Sequence of chain 1.B:
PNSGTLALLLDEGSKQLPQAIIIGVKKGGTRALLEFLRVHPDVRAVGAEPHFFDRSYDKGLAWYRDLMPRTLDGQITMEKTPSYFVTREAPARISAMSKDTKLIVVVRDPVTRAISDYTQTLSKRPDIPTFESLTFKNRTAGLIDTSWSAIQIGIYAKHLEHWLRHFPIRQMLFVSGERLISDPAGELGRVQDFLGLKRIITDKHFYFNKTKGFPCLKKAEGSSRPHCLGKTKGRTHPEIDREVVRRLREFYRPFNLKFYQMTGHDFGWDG

The small molecule below binds the protein below.
Small molecule (SMILES): O=C(O)C1=C[C@H](O)[C@@H](OS(=O)(=O)O)[C@H](O[C@H]2[C@H](O)[C@@H](NS(=O)(=O)O)[C@@H](O[C@H]3[C@H](O)[C@@H](OS(=O)(=O)O)[C@H](O[C@H]4[C@H](O)[C@@H](NS(=O)(=O)O)[C@@H](O)O[C@@H]4COS(=O)(=O)O)O[C@H]3C(=O)O)O[C@@H]2COS(=O)(=O)O)O1

Binding-site contacts:
Ligand atom C6 contacts residue GLN121 of chain 1.B at 3.3 Å.
Ligand atom O3 contacts residue THR122 of chain 1.B at 3.0 Å (h-bond).
Ligand atom O3 contacts residue GLU50 of chain 1.B at 2.8 Å (salt-bridge).
Ligand atom N2 contacts residue THR122 of chain 1.B at 2.9 Å (h-bond).
Ligand atom O1S contacts residue SER84 of chain 1.B at 3.3 Å (h-bond).
Ligand atom C6 contacts residue LYS27 of chain 1.B at 3.4 Å.
Ligand atom O1S contacts residue LYS125 of chain 1.B at 2.9 Å (salt-bridge).
Ligand atom O1S contacts residue LYS27 of chain 1.B at 3.3 Å.
Ligand atom O6A contacts residue ARG32 of chain 1.B at 2.5 Å (salt-bridge).
Ligand atom C6 contacts residue ARG32 of chain 1.B at 3.3 Å.
Ligand atom O3S contacts residue ASP118 of chain 1.B at 2.8 Å (salt-bridge).
Ligand atom O1S contacts residue GLN121 of chain 1.B at 3.0 Å (h-bond).
Ligand atom O2S contacts residue HIS52 of chain 1.B at 3.2 Å.
Ligand atom O3 contacts residue LYS27 of chain 1.B at 2.9 Å (salt-bridge).
Ligand atom O3 contacts residue ARG56 of chain 1.B at 2.6 Å (salt-bridge).
Ligand atom O4S contacts residue LYS125 of chain 1.B at 2.9 Å (salt-bridge).
Ligand atom C3 contacts residue THR122 of chain 1.B at 3.4 Å.
Ligand atom O3S contacts residue GLN121 of chain 1.B at 3.1 Å (h-bond).
Ligand atom O6B contacts residue ARG32 of chain 1.B at 3.4 Å (salt-bridge).
Ligand atom O3 contacts residue NA1 of chain 1.F at 2.5 Å (h-bond).
Ligand atom O6B contacts residue GLN121 of chain 1.B at 3.4 Å (h-bond).
Ligand atom O1S contacts residue ALA151 of chain 1.B at 3.4 Å (h-bond).
Ligand atom O5 contacts residue LYS27 of chain 1.B at 2.6 Å (salt-bridge).
Ligand atom O6B contacts residue LYS81 of chain 1.B at 2.7 Å (salt-bridge).
Ligand atom O6A contacts residue GLN121 of chain 1.B at 2.6 Å (h-bond).
Ligand atom O3S contacts residue NA1 of chain 1.F at 2.4 Å (h-bond).
Ligand atom C5 contacts residue LYS234 of chain 1.B at 3.5 Å.
Ligand atom C6 contacts residue LYS234 of chain 1.B at 3.4 Å.
Ligand atom O6 contacts residue LYS125 of chain 1.B at 3.0 Å (salt-bridge).
Ligand atom O1S contacts residue TRP149 of chain 1.B at 2.9 Å (h-bond).
Ligand atom O6B contacts residue LYS234 of chain 1.B at 2.7 Å (salt-bridge).
Ligand atom O3 contacts residue THR233 of chain 1.B at 2.6 Å (h-bond).
Ligand atom O3S contacts residue THR122 of chain 1.B at 3.4 Å (h-bond).
Ligand atom O6A contacts residue LYS125 of chain 1.B at 2.6 Å (salt-bridge).
Ligand atom O1S contacts residue SER150 of chain 1.B at 2.9 Å (h-bond).
Ligand atom O6B contacts residue NA1 of chain 1.F at 2.7 Å (h-bond).
Ligand atom O2S contacts residue PRO83 of chain 1.B at 3.3 Å.
Ligand atom O2S contacts residue SER84 of chain 1.B at 3.0 Å (h-bond).
Ligand atom O6B contacts residue LYS27 of chain 1.B at 2.6 Å (salt-bridge).
Ligand atom O3S contacts residue ARG236 of chain 1.B at 2.7 Å (salt-bridge).